The protein below binds the small molecule below.
Small molecule (SMILES): COCCn1ccc(Br)cc1=O

Binding-site contacts:
Ligand atom C2 contacts residue EDO1 of chain 1.J at 3.8 Å.
Ligand atom C8 contacts residue HIS98 of chain 1.A at 4.2 Å.
Ligand atom C1 contacts residue CYS101 of chain 1.A at 3.6 Å (hydrophobic).
Ligand atom C8 contacts residue EDO1 of chain 1.J at 3.0 Å.
Ligand atom O2 contacts residue ARG97 of chain 1.A at 3.1 Å.
Ligand atom C6 contacts residue EDO1 of chain 1.J at 3.9 Å.
Ligand atom C2 contacts residue CYS101 of chain 1.A at 4.0 Å (hydrophobic).
Ligand atom C6 contacts residue HIS98 of chain 1.A at 3.6 Å.
Ligand atom C1 contacts residue LEU83 of chain 1.A at 4.2 Å (hydrophobic).
Ligand atom C5 contacts residue HIS98 of chain 1.A at 3.6 Å.
Ligand atom C7 contacts residue EDO1 of chain 1.J at 2.9 Å.
Ligand atom O1 contacts residue LEU83 of chain 1.A at 4.0 Å.
Ligand atom O2 contacts residue ARG94 of chain 1.A at 4.4 Å.
Ligand atom BR1 contacts residue HIS98 of chain 1.A at 3.8 Å.
Ligand atom N1 contacts residue CYS101 of chain 1.A at 4.2 Å.
Ligand atom O2 contacts residue HIS98 of chain 1.A at 4.0 Å.
Ligand atom O2 contacts residue EDO1 of chain 1.J at 2.9 Å (h-bond).
Ligand atom C8 contacts residue ARG97 of chain 1.A at 4.2 Å.
Ligand atom C7 contacts residue ARG94 of chain 1.A at 4.2 Å.
Ligand atom C4 contacts residue HIS98 of chain 1.A at 4.3 Å.
Ligand atom C7 contacts residue HIS98 of chain 1.A at 4.2 Å.
Ligand atom C3 contacts residue CYS101 of chain 1.A at 3.2 Å (hydrophobic).
Ligand atom O1 contacts residue CYS101 of chain 1.A at 3.7 Å.
Ligand atom N1 contacts residue EDO1 of chain 1.J at 4.1 Å.

Sequence of chain 1.A:
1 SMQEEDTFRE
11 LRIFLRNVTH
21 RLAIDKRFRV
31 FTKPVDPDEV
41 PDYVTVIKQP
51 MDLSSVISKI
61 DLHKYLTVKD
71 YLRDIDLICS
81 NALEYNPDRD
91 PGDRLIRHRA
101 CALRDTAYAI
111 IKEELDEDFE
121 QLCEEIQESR